Sequence of chain 1.C:
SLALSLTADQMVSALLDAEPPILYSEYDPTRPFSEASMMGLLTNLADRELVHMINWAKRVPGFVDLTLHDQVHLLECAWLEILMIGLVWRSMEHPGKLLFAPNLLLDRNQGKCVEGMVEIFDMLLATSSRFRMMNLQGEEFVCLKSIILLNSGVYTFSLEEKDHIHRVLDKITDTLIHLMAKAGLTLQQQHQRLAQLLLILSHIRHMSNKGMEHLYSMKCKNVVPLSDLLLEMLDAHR

Binding-site contacts:
Ligand atom C08 contacts residue GLU56 of chain 1.C at 3.6 Å.
Ligand atom C15 contacts residue THR50 of chain 1.C at 3.8 Å.
Ligand atom C15 contacts residue LEU228 of chain 1.C at 3.9 Å (hydrophobic).
Ligand atom C15 contacts residue LEU49 of chain 1.C at 3.9 Å (hydrophobic).
Ligand atom C16 contacts residue LEU49 of chain 1.C at 3.8 Å (hydrophobic).
Ligand atom C18 contacts residue LEU228 of chain 1.C at 4.0 Å (hydrophobic).
Ligand atom C16 contacts residue MET124 of chain 1.C at 4.0 Å (hydrophobic).
Ligand atom C17 contacts residue MET91 of chain 1.C at 3.9 Å (hydrophobic).
Ligand atom C10 contacts residue LEU49 of chain 1.C at 3.6 Å (hydrophobic).
Ligand atom C12 contacts residue ALA53 of chain 1.C at 4.0 Å (hydrophobic).
Ligand atom C09 contacts residue ALA53 of chain 1.C at 3.7 Å (hydrophobic).
Ligand atom C01 contacts residue PHE107 of chain 1.C at 3.8 Å (hydrophobic).
Ligand atom O02 contacts residue THR50 of chain 1.C at 3.0 Å (h-bond).
Ligand atom O03 contacts residue PHE128 of chain 1.C at 3.0 Å.
Ligand atom C11 contacts residue ALA53 of chain 1.C at 3.9 Å (hydrophobic).
Ligand atom O04 contacts residue ILE127 of chain 1.C at 3.5 Å.
Ligand atom O02 contacts residue LEU243 of chain 1.C at 2.9 Å.
Ligand atom O01 contacts residue LEU52 of chain 1.C at 3.8 Å.
Ligand atom O04 contacts residue MET91 of chain 1.C at 3.5 Å.
Ligand atom C11 contacts residue PHE107 of chain 1.C at 3.9 Å (hydrophobic).
Ligand atom C14 contacts residue THR50 of chain 1.C at 3.8 Å.
Ligand atom O01 contacts residue ALA53 of chain 1.C at 3.6 Å.
Ligand atom O01 contacts residue ARG97 of chain 1.C at 3.9 Å.
Ligand atom O01 contacts residue GLU56 of chain 1.C at 2.2 Å (salt-bridge).
Ligand atom O03 contacts residue MET124 of chain 1.C at 3.4 Å.
Ligand atom C05 contacts residue PHE107 of chain 1.C at 4.0 Å (hydrophobic).
Ligand atom C17 contacts residue LEU94 of chain 1.C at 4.0 Å (hydrophobic).
Ligand atom O03 contacts residue LEU131 of chain 1.C at 4.0 Å.
Ligand atom C17 contacts residue LEU90 of chain 1.C at 3.6 Å (hydrophobic).
Ligand atom C14 contacts residue LEU228 of chain 1.C at 3.8 Å (hydrophobic).
Ligand atom C13 contacts residue LEU228 of chain 1.C at 3.8 Å (hydrophobic).
Ligand atom C09 contacts residue GLU56 of chain 1.C at 3.3 Å.
Ligand atom C10 contacts residue PHE107 of chain 1.C at 4.0 Å (hydrophobic).
Ligand atom C04 contacts residue MET124 of chain 1.C at 3.4 Å (hydrophobic).
Ligand atom C13 contacts residue ALA53 of chain 1.C at 3.8 Å (hydrophobic).
Ligand atom C10 contacts residue ALA53 of chain 1.C at 3.5 Å (hydrophobic).
Ligand atom C18 contacts residue LEU87 of chain 1.C at 3.6 Å (hydrophobic).
Ligand atom C13 contacts residue LEU243 of chain 1.C at 3.6 Å (hydrophobic).
Ligand atom C14 contacts residue LEU243 of chain 1.C at 3.7 Å (hydrophobic).
Ligand atom C12 contacts residue LEU228 of chain 1.C at 4.0 Å (hydrophobic).

This protein binds this small molecule.
Small molecule (SMILES): Cc1cc(O)ccc1C1=CS(=O)(=O)C=C1c1ccc(O)cc1C